This protein binds this small molecule.
Small molecule (SMILES): CC1(C)Cc2cc(Cl)ccc2C(N[C@@H](Cc2cscc2-c2cn[nH]c2)C(=O)O)=N1

Binding-site contacts:
Ligand atom O27 contacts residue GLN79 of chain 1.A at 3.6 Å.
Ligand atom C28 contacts residue GLY236 of chain 1.A at 3.3 Å.
Ligand atom C7 contacts residue PHE114 of chain 1.A at 3.6 Å (hydrophobic).
Ligand atom N22 contacts residue ILE116 of chain 1.A at 3.9 Å.
Ligand atom C18 contacts residue TRP121 of chain 1.A at 3.5 Å (hydrophobic).
Ligand atom C2 contacts residue PHE114 of chain 1.A at 3.9 Å (hydrophobic).
Ligand atom S17 contacts residue GLN18 of chain 1.A at 3.4 Å.
Ligand atom CL1 contacts residue LYS81 of chain 1.A at 3.6 Å.
Ligand atom C2 contacts residue GLN79 of chain 1.A at 3.6 Å.
Ligand atom N9 contacts residue GLY236 of chain 1.A at 2.9 Å (h-bond).
Ligand atom C18 contacts residue GLN18 of chain 1.A at 3.8 Å.
Ligand atom C13 contacts residue GLY236 of chain 1.A at 3.3 Å.
Ligand atom CL1 contacts residue LYS113 of chain 1.A at 3.7 Å.
Ligand atom C4 contacts residue GLN79 of chain 1.A at 3.6 Å.
Ligand atom C21 contacts residue PHE114 of chain 1.A at 3.4 Å (hydrophobic).
Ligand atom C10 contacts residue GLY236 of chain 1.A at 3.7 Å.
Ligand atom C8 contacts residue GLY236 of chain 1.A at 3.8 Å.
Ligand atom C7 contacts residue TYR77 of chain 1.A at 3.5 Å (hydrophobic).
Ligand atom N22 contacts residue LYS113 of chain 1.A at 3.5 Å (salt-bridge).
Ligand atom O26 contacts residue THR238 of chain 1.A at 2.9 Å (h-bond).
Ligand atom CL1 contacts residue PHE114 of chain 1.A at 3.8 Å.
Ligand atom O26 contacts residue THR237 of chain 1.A at 3.4 Å.
Ligand atom C3 contacts residue GLN79 of chain 1.A at 3.2 Å.
Ligand atom S17 contacts residue LEU36 of chain 1.A at 3.8 Å.
Ligand atom CL1 contacts residue GLY80 of chain 1.A at 3.6 Å.
Ligand atom C20 contacts residue ILE116 of chain 1.A at 3.8 Å (hydrophobic).
Ligand atom C29 contacts residue LEU36 of chain 1.A at 3.6 Å (hydrophobic).
Ligand atom S17 contacts residue GLY19 of chain 1.A at 3.5 Å (h-bond).
Ligand atom N23 contacts residue ILE116 of chain 1.A at 3.9 Å.
Ligand atom C11 contacts residue TYR77 of chain 1.A at 3.4 Å (hydrophobic).
Ligand atom C16 contacts residue GLY236 of chain 1.A at 3.3 Å.
Ligand atom C14 contacts residue THR238 of chain 1.A at 3.6 Å.
Ligand atom N22 contacts residue PHE114 of chain 1.A at 3.2 Å (h-bond).
Ligand atom C6 contacts residue TYR77 of chain 1.A at 3.8 Å (hydrophobic).
Ligand atom C28 contacts residue ASP38 of chain 1.A at 3.5 Å.
Ligand atom C15 contacts residue GLY236 of chain 1.A at 3.9 Å.
Ligand atom CL1 contacts residue ASP112 of chain 1.A at 3.9 Å.
Ligand atom C3 contacts residue LYS113 of chain 1.A at 3.4 Å.
Ligand atom C16 contacts residue THR238 of chain 1.A at 3.7 Å.
Ligand atom CL1 contacts residue TYR77 of chain 1.A at 3.8 Å.

Sequence of chain 1.A:
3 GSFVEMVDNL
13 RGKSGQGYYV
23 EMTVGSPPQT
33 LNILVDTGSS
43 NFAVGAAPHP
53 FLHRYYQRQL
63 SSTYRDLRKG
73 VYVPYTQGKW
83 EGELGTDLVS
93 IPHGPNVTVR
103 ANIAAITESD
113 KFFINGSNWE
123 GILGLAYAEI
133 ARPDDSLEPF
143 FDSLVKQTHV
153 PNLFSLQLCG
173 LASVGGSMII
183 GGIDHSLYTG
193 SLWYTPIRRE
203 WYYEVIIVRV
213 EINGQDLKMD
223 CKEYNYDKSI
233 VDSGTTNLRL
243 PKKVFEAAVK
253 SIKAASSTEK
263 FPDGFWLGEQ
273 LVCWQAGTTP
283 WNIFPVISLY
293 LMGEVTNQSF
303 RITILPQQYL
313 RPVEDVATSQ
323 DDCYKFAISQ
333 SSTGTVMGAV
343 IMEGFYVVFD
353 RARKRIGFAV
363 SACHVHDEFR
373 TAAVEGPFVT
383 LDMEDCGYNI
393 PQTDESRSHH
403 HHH